Sequence of chain 1.B:
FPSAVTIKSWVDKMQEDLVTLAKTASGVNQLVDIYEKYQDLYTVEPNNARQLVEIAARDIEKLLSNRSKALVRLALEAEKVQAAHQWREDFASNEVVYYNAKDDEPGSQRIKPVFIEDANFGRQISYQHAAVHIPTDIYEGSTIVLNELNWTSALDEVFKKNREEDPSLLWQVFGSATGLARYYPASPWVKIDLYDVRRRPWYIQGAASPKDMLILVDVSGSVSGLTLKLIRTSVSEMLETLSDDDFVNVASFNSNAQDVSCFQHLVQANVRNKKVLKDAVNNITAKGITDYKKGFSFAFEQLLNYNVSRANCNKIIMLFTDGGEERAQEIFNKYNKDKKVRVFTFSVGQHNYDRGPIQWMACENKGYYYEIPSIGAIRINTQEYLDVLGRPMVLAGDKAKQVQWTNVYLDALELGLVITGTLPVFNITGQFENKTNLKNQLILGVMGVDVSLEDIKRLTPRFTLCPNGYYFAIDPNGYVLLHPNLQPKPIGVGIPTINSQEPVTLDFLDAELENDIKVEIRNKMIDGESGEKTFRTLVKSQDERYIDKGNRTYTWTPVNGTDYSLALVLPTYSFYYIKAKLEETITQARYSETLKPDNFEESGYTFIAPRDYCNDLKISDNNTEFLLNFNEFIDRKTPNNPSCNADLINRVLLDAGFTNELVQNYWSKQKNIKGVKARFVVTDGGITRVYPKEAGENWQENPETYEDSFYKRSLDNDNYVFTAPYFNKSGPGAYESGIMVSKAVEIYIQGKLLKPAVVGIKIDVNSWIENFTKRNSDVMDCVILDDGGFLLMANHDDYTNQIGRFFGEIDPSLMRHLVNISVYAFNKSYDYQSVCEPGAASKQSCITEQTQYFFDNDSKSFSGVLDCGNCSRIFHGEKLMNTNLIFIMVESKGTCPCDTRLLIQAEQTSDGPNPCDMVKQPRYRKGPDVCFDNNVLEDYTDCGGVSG

Binding-site contacts:
Ligand atom C1 contacts residue ASN348 of chain 1.B at 1.4 Å.
Ligand atom O6 contacts residue ASN346 of chain 1.B at 3.6 Å (h-bond).
Ligand atom C2 contacts residue ASN348 of chain 1.B at 2.5 Å.
Ligand atom C7 contacts residue ASN348 of chain 1.B at 3.6 Å.
Ligand atom O6 contacts residue ASN348 of chain 1.B at 3.4 Å (h-bond).
Ligand atom O5 contacts residue ASN346 of chain 1.B at 4.1 Å.
Ligand atom O5 contacts residue ASN348 of chain 1.B at 2.4 Å (h-bond).
Ligand atom C3 contacts residue ASN348 of chain 1.B at 3.9 Å.
Ligand atom C4 contacts residue ASN348 of chain 1.B at 4.3 Å.
Ligand atom C6 contacts residue ASN348 of chain 1.B at 4.1 Å.
Ligand atom C5 contacts residue ASN348 of chain 1.B at 3.6 Å.
Ligand atom O7 contacts residue ASN348 of chain 1.B at 3.8 Å.
Ligand atom N2 contacts residue ASN348 of chain 1.B at 3.0 Å (h-bond).

A small-molecule ligand and the protein it binds are described below.
Small molecule (SMILES): CC(=O)N[C@H]1[C@H](O[C@H]2[C@H](O)[C@@H](NC(C)=O)CO[C@@H]2CO)O[C@H](CO)[C@@H](O)[C@@H]1O